The protein below binds the small molecule below.
Small molecule (SMILES): Nc1nc(=O)c2c([nH]1)NCC(CNc1ccc(C(=O)N[C@@H](CCC(=O)O)C(=O)O)cc1)=N2

Sequence of chain 1.B:
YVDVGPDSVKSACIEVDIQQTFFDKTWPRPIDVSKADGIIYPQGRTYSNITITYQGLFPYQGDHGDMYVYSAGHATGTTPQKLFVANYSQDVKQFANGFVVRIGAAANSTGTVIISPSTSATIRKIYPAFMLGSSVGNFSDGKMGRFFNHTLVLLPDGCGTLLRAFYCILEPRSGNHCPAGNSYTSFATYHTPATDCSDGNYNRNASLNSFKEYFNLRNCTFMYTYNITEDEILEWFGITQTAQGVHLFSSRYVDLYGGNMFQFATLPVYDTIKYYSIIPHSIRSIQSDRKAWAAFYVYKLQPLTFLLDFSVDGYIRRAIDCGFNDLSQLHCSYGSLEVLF

Binding-site contacts:
Ligand atom N1 contacts residue TRP27 of chain 1.B at 3.4 Å.
Ligand atom C12 contacts residue TRP27 of chain 1.B at 3.8 Å (hydrophobic).
Ligand atom N8 contacts residue GLY111 of chain 1.B at 3.7 Å.
Ligand atom C4 contacts residue ILE123 of chain 1.B at 3.9 Å (hydrophobic).
Ligand atom N8 contacts residue THR112 of chain 1.B at 3.8 Å.
Ligand atom N5 contacts residue ALA106 of chain 1.B at 3.9 Å.
Ligand atom O4 contacts residue ALA106 of chain 1.B at 3.6 Å.
Ligand atom C4 contacts residue ALA295 of chain 1.B at 3.7 Å (hydrophobic).
Ligand atom C14 contacts residue ARG29 of chain 1.B at 3.9 Å.
Ligand atom C2 contacts residue THR112 of chain 1.B at 3.9 Å.
Ligand atom N3 contacts residue TRP27 of chain 1.B at 3.6 Å.
Ligand atom O4 contacts residue ALA294 of chain 1.B at 3.8 Å.
Ligand atom C4A contacts residue ILE123 of chain 1.B at 3.6 Å (hydrophobic).
Ligand atom C4 contacts residue TRP27 of chain 1.B at 3.5 Å (hydrophobic).
Ligand atom NA2 contacts residue THR112 of chain 1.B at 3.2 Å (h-bond).
Ligand atom NA2 contacts residue TRP293 of chain 1.B at 2.8 Å (h-bond).
Ligand atom O contacts residue PRO28 of chain 1.B at 3.5 Å (h-bond).
Ligand atom N8 contacts residue TRP27 of chain 1.B at 3.3 Å.
Ligand atom N8 contacts residue ILE123 of chain 1.B at 3.9 Å.
Ligand atom N3 contacts residue TRP293 of chain 1.B at 3.1 Å (h-bond).
Ligand atom N3 contacts residue ALA295 of chain 1.B at 3.6 Å.
Ligand atom C12 contacts residue PRO28 of chain 1.B at 3.2 Å (hydrophobic).
Ligand atom C2 contacts residue TRP27 of chain 1.B at 3.7 Å (hydrophobic).
Ligand atom C9 contacts residue TRP27 of chain 1.B at 3.7 Å (hydrophobic).
Ligand atom N3 contacts residue ALA294 of chain 1.B at 3.8 Å.
Ligand atom C7 contacts residue TRP27 of chain 1.B at 3.5 Å (hydrophobic).
Ligand atom C8A contacts residue ILE123 of chain 1.B at 3.5 Å (hydrophobic).
Ligand atom N5 contacts residue TRP27 of chain 1.B at 3.5 Å.
Ligand atom C6 contacts residue TRP27 of chain 1.B at 3.6 Å (hydrophobic).
Ligand atom N10 contacts residue ARG29 of chain 1.B at 3.7 Å.
Ligand atom C8A contacts residue TRP27 of chain 1.B at 3.3 Å (hydrophobic).
Ligand atom C13 contacts residue ARG29 of chain 1.B at 3.7 Å.
Ligand atom O4 contacts residue ALA295 of chain 1.B at 3.0 Å (h-bond).
Ligand atom O4 contacts residue TRP27 of chain 1.B at 3.9 Å.
Ligand atom N10 contacts residue TRP27 of chain 1.B at 3.9 Å.
Ligand atom N1 contacts residue ILE123 of chain 1.B at 3.7 Å.
Ligand atom N1 contacts residue THR112 of chain 1.B at 3.6 Å.
Ligand atom C13 contacts residue TRP27 of chain 1.B at 3.7 Å (hydrophobic).
Ligand atom C4A contacts residue TRP27 of chain 1.B at 3.5 Å (hydrophobic).
Ligand atom C2 contacts residue TRP293 of chain 1.B at 3.4 Å (hydrophobic).